This protein binds this small molecule.
Small molecule (SMILES): Nc1nc(=O)c2ncn([C@@H]3O[C@H](CO)[C@@H](O[P](=O)(O)OC[C@H]4O[C@@H](n5ccc(=O)[nH]c5=O)[C@H](O)[C@@H]4O[P](=O)(O)OC[C@H]4O[C@@H](n5ccc(=O)[nH]c5=O)[C@H](O)[C@@H]4O[P](=O)(O)OC[C@H]4O[C@@H](n5ccc(=O)[nH]c5=O)[C@H](O)[C@@H]4O[P](=O)(O)OC[C@H]4O[C@@H](n5ccc(=O)[nH]c5=O)[C@H](O)[C@@H]4O[P](=O)(O)OC[C@H]4O[C@@H](n5ccc(=O)[nH]c5=O)[C@H](O)[C@@H]4O)[C@H]3O)c2[nH]1

Sequence of chain 48.B:
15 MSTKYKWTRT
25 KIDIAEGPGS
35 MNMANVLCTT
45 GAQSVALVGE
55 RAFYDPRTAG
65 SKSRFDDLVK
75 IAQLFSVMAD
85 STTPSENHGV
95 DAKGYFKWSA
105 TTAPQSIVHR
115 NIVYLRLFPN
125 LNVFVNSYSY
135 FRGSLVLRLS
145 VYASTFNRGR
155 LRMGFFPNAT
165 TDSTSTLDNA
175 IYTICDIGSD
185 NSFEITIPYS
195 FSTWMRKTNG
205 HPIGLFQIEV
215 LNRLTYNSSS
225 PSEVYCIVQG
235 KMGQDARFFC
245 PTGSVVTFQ

Binding-site contacts:
Ligand atom O4' contacts residue CYS203 of chain 50.A at 3.5 Å (h-bond).
Ligand atom C4 contacts residue ARG68 of chain 50.B at 3.7 Å.
Ligand atom O2 contacts residue ARG55 of chain 50.B at 3.2 Å (salt-bridge).
Ligand atom OP2 contacts residue ARG202 of chain 50.A at 2.5 Å (salt-bridge).
Ligand atom C1' contacts residue TRP21 of chain 48.B at 3.7 Å (hydrophobic).
Ligand atom N3 contacts residue TRP21 of chain 48.B at 3.8 Å.
Ligand atom N1 contacts residue TYR58 of chain 50.B at 3.6 Å.
Ligand atom N2 contacts residue ALA56 of chain 50.B at 3.3 Å (h-bond).
Ligand atom C6 contacts residue TYR58 of chain 50.B at 3.5 Å (hydrophobic).
Ligand atom O6 contacts residue TYR58 of chain 50.B at 3.0 Å (h-bond).
Ligand atom N2 contacts residue ARG55 of chain 50.B at 3.7 Å.
Ligand atom C2 contacts residue TRP21 of chain 48.B at 3.8 Å (hydrophobic).
Ligand atom N3 contacts residue ARG55 of chain 50.B at 3.5 Å (salt-bridge).
Ligand atom C2' contacts residue ARG55 of chain 50.B at 3.6 Å.
Ligand atom C5' contacts residue ARG202 of chain 50.A at 3.0 Å.
Ligand atom O4 contacts residue TRP21 of chain 48.B at 3.6 Å.
Ligand atom N2 contacts residue THR17 of chain 48.B at 3.8 Å.
Ligand atom P contacts residue ARG202 of chain 50.A at 3.8 Å.
Ligand atom OP1 contacts residue TYR19 of chain 47.B at 3.1 Å (h-bond).
Ligand atom N1 contacts residue ALA56 of chain 50.B at 3.2 Å (h-bond).
Ligand atom P contacts residue TYR19 of chain 47.B at 3.7 Å.
Ligand atom C1' contacts residue ARG55 of chain 50.B at 3.4 Å.
Ligand atom C2 contacts residue ALA56 of chain 50.B at 3.7 Å (hydrophobic).
Ligand atom O4 contacts residue ASN205 of chain 50.A at 3.4 Å (h-bond).
Ligand atom O4 contacts residue ARG68 of chain 50.B at 3.7 Å.
Ligand atom O3' contacts residue ARG55 of chain 50.B at 3.6 Å.
Ligand atom O4' contacts residue TRP21 of chain 48.B at 3.6 Å.
Ligand atom O3' contacts residue TYR19 of chain 47.B at 3.0 Å (h-bond).
Ligand atom O2 contacts residue TYR58 of chain 50.B at 3.8 Å.
Ligand atom O2' contacts residue THR17 of chain 48.B at 3.3 Å (h-bond).
Ligand atom O2' contacts residue TYR19 of chain 47.B at 3.4 Å.
Ligand atom OP1 contacts residue LYS18 of chain 47.B at 3.3 Å (salt-bridge).
Ligand atom C4 contacts residue TRP21 of chain 48.B at 3.7 Å (hydrophobic).
Ligand atom O2' contacts residue ARG55 of chain 50.B at 2.7 Å (salt-bridge).
Ligand atom OP2 contacts residue MET15 of chain 48.B at 3.5 Å.
Ligand atom C6 contacts residue TRP21 of chain 48.B at 3.3 Å (hydrophobic).
Ligand atom OP2 contacts residue THR17 of chain 48.B at 3.2 Å.
Ligand atom N3 contacts residue ASN205 of chain 50.A at 3.7 Å.
Ligand atom N1 contacts residue TRP21 of chain 48.B at 3.5 Å.
Ligand atom C5 contacts residue TRP21 of chain 48.B at 3.4 Å (hydrophobic).

Sequence of chain 50.A:
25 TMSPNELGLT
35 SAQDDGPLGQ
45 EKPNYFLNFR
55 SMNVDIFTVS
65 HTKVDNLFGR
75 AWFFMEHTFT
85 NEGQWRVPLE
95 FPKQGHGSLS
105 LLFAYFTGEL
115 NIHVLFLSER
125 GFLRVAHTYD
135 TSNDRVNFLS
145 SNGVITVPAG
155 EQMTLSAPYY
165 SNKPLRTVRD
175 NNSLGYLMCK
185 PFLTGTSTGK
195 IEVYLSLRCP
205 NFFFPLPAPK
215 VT

Sequence of chain 50.B:
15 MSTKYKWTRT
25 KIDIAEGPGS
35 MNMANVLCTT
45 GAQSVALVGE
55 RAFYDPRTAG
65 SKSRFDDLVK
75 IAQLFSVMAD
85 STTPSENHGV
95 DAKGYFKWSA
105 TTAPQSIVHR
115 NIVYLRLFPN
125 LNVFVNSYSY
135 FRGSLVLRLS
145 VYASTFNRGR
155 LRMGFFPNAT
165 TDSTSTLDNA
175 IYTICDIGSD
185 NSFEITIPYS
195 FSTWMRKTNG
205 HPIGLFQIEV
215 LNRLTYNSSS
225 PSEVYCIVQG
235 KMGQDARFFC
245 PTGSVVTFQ

Sequence of chain 47.B:
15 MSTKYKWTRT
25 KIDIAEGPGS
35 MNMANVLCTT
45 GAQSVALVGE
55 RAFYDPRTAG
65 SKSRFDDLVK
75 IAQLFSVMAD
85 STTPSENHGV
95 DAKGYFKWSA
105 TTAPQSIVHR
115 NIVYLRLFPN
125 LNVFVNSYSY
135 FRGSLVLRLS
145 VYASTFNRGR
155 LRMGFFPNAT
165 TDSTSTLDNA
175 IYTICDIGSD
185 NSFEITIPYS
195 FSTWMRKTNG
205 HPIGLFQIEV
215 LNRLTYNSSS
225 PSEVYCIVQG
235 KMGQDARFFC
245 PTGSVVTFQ